Sequence of chain 1.A:
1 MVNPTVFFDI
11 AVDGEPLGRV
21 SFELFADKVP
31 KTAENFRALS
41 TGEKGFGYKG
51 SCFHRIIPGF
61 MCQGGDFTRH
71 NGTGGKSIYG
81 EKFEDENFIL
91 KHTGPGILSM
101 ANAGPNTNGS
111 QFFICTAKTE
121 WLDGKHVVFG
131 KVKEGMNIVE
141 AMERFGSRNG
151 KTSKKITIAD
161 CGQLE

A protein and the small-molecule ligand that binds it are described below.
Small molecule (SMILES): O=C1NS(=O)(=O)c2ccccc21

Binding-site contacts:
Ligand atom C2 contacts residue PHE60 of chain 1.A at 4.2 Å (hydrophobic).
Ligand atom C4 contacts residue MET61 of chain 1.A at 4.0 Å (hydrophobic).
Ligand atom C6 contacts residue ALA101 of chain 1.A at 4.4 Å (hydrophobic).
Ligand atom C3 contacts residue PHE60 of chain 1.A at 3.6 Å (hydrophobic).
Ligand atom O12 contacts residue HIS126 of chain 1.A at 3.5 Å.
Ligand atom C5 contacts residue GLN63 of chain 1.A at 3.3 Å.
Ligand atom N9 contacts residue ASN102 of chain 1.A at 4.0 Å.
Ligand atom O12 contacts residue ALA101 of chain 1.A at 3.1 Å.
Ligand atom C2 contacts residue HIS126 of chain 1.A at 4.4 Å.
Ligand atom C2 contacts residue LEU122 of chain 1.A at 4.2 Å (hydrophobic).
Ligand atom S10 contacts residue HIS126 of chain 1.A at 4.2 Å.
Ligand atom C4 contacts residue GLN63 of chain 1.A at 3.9 Å.
Ligand atom C5 contacts residue ALA101 of chain 1.A at 4.1 Å (hydrophobic).
Ligand atom O12 contacts residue ASN102 of chain 1.A at 2.9 Å (h-bond).
Ligand atom S10 contacts residue ASN102 of chain 1.A at 4.0 Å.
Ligand atom O11 contacts residue ASN102 of chain 1.A at 4.5 Å.
Ligand atom S10 contacts residue ALA101 of chain 1.A at 4.0 Å.
Ligand atom O8 contacts residue HIS126 of chain 1.A at 4.3 Å.
Ligand atom S10 contacts residue GLN63 of chain 1.A at 4.1 Å.
Ligand atom C1 contacts residue HIS126 of chain 1.A at 4.1 Å.
Ligand atom C5 contacts residue PHE113 of chain 1.A at 3.7 Å (hydrophobic).
Ligand atom N9 contacts residue HIS126 of chain 1.A at 4.2 Å.
Ligand atom O11 contacts residue ALA101 of chain 1.A at 4.1 Å.
Ligand atom C4 contacts residue PHE113 of chain 1.A at 3.6 Å (hydrophobic).
Ligand atom C3 contacts residue PHE113 of chain 1.A at 4.5 Å (hydrophobic).
Ligand atom C6 contacts residue HIS126 of chain 1.A at 4.1 Å.
Ligand atom C7 contacts residue HIS126 of chain 1.A at 4.1 Å.
Ligand atom C6 contacts residue GLN63 of chain 1.A at 4.0 Å.
Ligand atom O11 contacts residue GLN63 of chain 1.A at 3.1 Å (h-bond).
Ligand atom C3 contacts residue LEU122 of chain 1.A at 4.1 Å (hydrophobic).